Binding-site contacts:
Ligand atom O5 contacts residue ASP2 of chain 3.A at 3.7 Å.
Ligand atom C3 contacts residue ASN5 of chain 3.A at 3.8 Å.
Ligand atom O6 contacts residue ASP2 of chain 3.A at 2.7 Å (salt-bridge).
Ligand atom C8 contacts residue PHE3 of chain 3.A at 3.3 Å (hydrophobic).
Ligand atom C7 contacts residue ASN5 of chain 3.A at 3.8 Å.
Ligand atom C8 contacts residue ASN154 of chain 3.A at 4.1 Å.
Ligand atom O5 contacts residue ASN154 of chain 3.A at 3.8 Å.
Ligand atom C4 contacts residue ASN154 of chain 3.A at 4.5 Å.
Ligand atom O3 contacts residue ASP2 of chain 3.A at 2.8 Å (salt-bridge).
Ligand atom C5 contacts residue ASN154 of chain 3.A at 3.5 Å.
Ligand atom C2 contacts residue PHE3 of chain 3.A at 3.7 Å (hydrophobic).
Ligand atom C7 contacts residue PHE3 of chain 3.A at 3.5 Å (hydrophobic).
Ligand atom C8 contacts residue ASP2 of chain 3.A at 3.7 Å.
Ligand atom C2 contacts residue ASN5 of chain 3.A at 2.5 Å.
Ligand atom C1 contacts residue PHE3 of chain 3.A at 3.7 Å (hydrophobic).
Ligand atom O6 contacts residue ASN154 of chain 3.A at 3.3 Å (h-bond).
Ligand atom O7 contacts residue ASP2 of chain 3.A at 4.4 Å.
Ligand atom C6 contacts residue ASP2 of chain 3.A at 3.3 Å.
Ligand atom C3 contacts residue PHE3 of chain 3.A at 4.3 Å (hydrophobic).
Ligand atom N2 contacts residue ASN5 of chain 3.A at 2.9 Å (h-bond).
Ligand atom C4 contacts residue ASN5 of chain 3.A at 4.2 Å.
Ligand atom O5 contacts residue ASN5 of chain 3.A at 2.3 Å (h-bond).
Ligand atom O7 contacts residue ASN5 of chain 3.A at 4.2 Å.
Ligand atom C6 contacts residue ASN154 of chain 3.A at 4.4 Å.
Ligand atom C5 contacts residue ASP2 of chain 3.A at 4.2 Å.
Ligand atom C7 contacts residue ASP2 of chain 3.A at 3.8 Å.
Ligand atom C1 contacts residue ASN154 of chain 3.A at 4.0 Å.
Ligand atom N2 contacts residue PHE3 of chain 3.A at 2.7 Å (h-bond).
Ligand atom N2 contacts residue ASP2 of chain 3.A at 3.8 Å.
Ligand atom C1 contacts residue ASN5 of chain 3.A at 1.5 Å.
Ligand atom C3 contacts residue ASP2 of chain 3.A at 3.9 Å.
Ligand atom C5 contacts residue ASN5 of chain 3.A at 3.6 Å.

Sequence of chain 3.A:
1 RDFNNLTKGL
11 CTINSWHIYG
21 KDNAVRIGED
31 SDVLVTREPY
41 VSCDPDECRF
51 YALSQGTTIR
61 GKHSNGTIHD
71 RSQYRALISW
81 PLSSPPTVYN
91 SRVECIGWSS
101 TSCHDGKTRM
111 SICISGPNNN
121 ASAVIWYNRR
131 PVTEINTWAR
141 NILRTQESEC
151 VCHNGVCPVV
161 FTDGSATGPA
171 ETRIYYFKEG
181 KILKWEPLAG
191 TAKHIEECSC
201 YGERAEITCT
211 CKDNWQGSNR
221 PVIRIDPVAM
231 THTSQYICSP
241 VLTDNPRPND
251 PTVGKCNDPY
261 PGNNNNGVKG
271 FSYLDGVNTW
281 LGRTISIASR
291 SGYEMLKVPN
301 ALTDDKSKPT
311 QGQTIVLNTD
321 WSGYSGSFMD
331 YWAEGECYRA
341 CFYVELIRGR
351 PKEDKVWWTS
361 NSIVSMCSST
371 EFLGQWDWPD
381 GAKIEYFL

The small molecule below binds the protein below.
Small molecule (SMILES): CC(=O)N[C@H]1[C@H](O[C@H]2[C@H](O)[C@@H](NC(C)=O)CO[C@@H]2CO)O[C@H](CO)[C@@H](O)[C@@H]1O